Sequence of chain 2.B:
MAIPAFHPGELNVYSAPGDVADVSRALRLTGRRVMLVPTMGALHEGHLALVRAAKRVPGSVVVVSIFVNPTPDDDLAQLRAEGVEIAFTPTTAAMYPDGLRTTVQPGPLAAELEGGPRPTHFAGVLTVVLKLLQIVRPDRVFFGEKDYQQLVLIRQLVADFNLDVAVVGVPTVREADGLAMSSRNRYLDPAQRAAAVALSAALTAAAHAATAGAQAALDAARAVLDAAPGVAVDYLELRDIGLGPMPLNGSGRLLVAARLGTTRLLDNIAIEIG

Binding-site contacts:
Ligand atom OXT contacts residue SER197 of chain 2.B at 3.4 Å (h-bond).
Ligand atom OAC contacts residue ASP161 of chain 2.B at 3.7 Å.
Ligand atom CAW contacts residue HIS44 of chain 2.B at 3.7 Å.
Ligand atom NAP contacts residue HIS47 of chain 2.B at 3.0 Å (h-bond).
Ligand atom CAN contacts residue MET40 of chain 2.B at 3.4 Å (hydrophobic).
Ligand atom C contacts residue SER196 of chain 2.B at 3.6 Å.
Ligand atom O contacts residue SER196 of chain 2.B at 3.5 Å.
Ligand atom OAE contacts residue HIS47 of chain 2.B at 3.3 Å (h-bond).
Ligand atom N contacts residue HIS44 of chain 2.B at 3.5 Å.
Ligand atom NAY contacts residue MET40 of chain 2.B at 3.4 Å.
Ligand atom CAA contacts residue GLY46 of chain 2.B at 3.4 Å.
Ligand atom OAE contacts residue MET40 of chain 2.B at 2.7 Å (h-bond).
Ligand atom CAI contacts residue GLY46 of chain 2.B at 3.8 Å.
Ligand atom CAL contacts residue SER197 of chain 2.B at 3.6 Å.
Ligand atom CAT contacts residue HIS47 of chain 2.B at 3.7 Å.
Ligand atom CA contacts residue HIS44 of chain 2.B at 3.8 Å.
Ligand atom OAR contacts residue SER197 of chain 2.B at 3.0 Å (h-bond).
Ligand atom C contacts residue HIS44 of chain 2.B at 3.4 Å.
Ligand atom CAA contacts residue LEU50 of chain 2.B at 3.8 Å (hydrophobic).
Ligand atom CA contacts residue MET195 of chain 2.B at 3.6 Å (hydrophobic).
Ligand atom OAQ contacts residue THR186 of chain 2.B at 3.6 Å.
Ligand atom C contacts residue SER197 of chain 2.B at 3.6 Å.
Ligand atom CAX contacts residue HIS44 of chain 2.B at 3.4 Å.
Ligand atom CAH contacts residue MET195 of chain 2.B at 3.3 Å (hydrophobic).
Ligand atom OAD contacts residue MET40 of chain 2.B at 3.2 Å.
Ligand atom SBA contacts residue HIS47 of chain 2.B at 3.8 Å.
Ligand atom CAG contacts residue THR186 of chain 2.B at 3.8 Å.
Ligand atom OXT contacts residue HIS44 of chain 2.B at 2.5 Å.
Ligand atom CAM contacts residue GLY41 of chain 2.B at 3.7 Å.
Ligand atom O contacts residue SER197 of chain 2.B at 3.1 Å (h-bond).
Ligand atom OAQ contacts residue VAL187 of chain 2.B at 3.0 Å (h-bond).
Ligand atom CAM contacts residue HIS47 of chain 2.B at 3.8 Å.
Ligand atom CAU contacts residue GLY46 of chain 2.B at 3.5 Å.
Ligand atom CAK contacts residue GLY41 of chain 2.B at 3.4 Å.
Ligand atom OAE contacts residue THR39 of chain 2.B at 3.2 Å.
Ligand atom CAL contacts residue MET40 of chain 2.B at 3.5 Å (hydrophobic).
Ligand atom CAA contacts residue PRO185 of chain 2.B at 3.5 Å (hydrophobic).
Ligand atom OAQ contacts residue GLY46 of chain 2.B at 3.5 Å.
Ligand atom CAH contacts residue HIS44 of chain 2.B at 3.6 Å.
Ligand atom CAJ contacts residue HIS47 of chain 2.B at 3.7 Å.

The small molecule below binds the protein below.
Small molecule (SMILES): COc1ccc2c(c1)cc(C(=O)NS(=O)(=O)N1CCOCC1)n2CC(=O)O